Binding-site contacts:
Ligand atom C7 contacts residue LEU134 of chain 1.C at 3.8 Å (hydrophobic).
Ligand atom N2 contacts residue LEU134 of chain 1.C at 3.9 Å.
Ligand atom N4 contacts residue LEU134 of chain 1.C at 3.9 Å.
Ligand atom C23 contacts residue HIS84 of chain 1.C at 3.4 Å.
Ligand atom C18 contacts residue HIS84 of chain 1.C at 3.9 Å.
Ligand atom C5 contacts residue LEU83 of chain 1.C at 3.9 Å (hydrophobic).
Ligand atom C5 contacts residue ALA31 of chain 1.C at 3.7 Å (hydrophobic).
Ligand atom C15 contacts residue VAL18 of chain 1.C at 3.9 Å (hydrophobic).
Ligand atom C3 contacts residue ILE10 of chain 1.C at 3.5 Å (hydrophobic).
Ligand atom C23 contacts residue ILE10 of chain 1.C at 3.7 Å (hydrophobic).
Ligand atom C16 contacts residue VAL64 of chain 1.C at 3.7 Å (hydrophobic).
Ligand atom N17 contacts residue PHE82 of chain 1.C at 3.8 Å.
Ligand atom C22 contacts residue HIS84 of chain 1.C at 3.5 Å.
Ligand atom C5 contacts residue GLU81 of chain 1.C at 3.5 Å.
Ligand atom O24 contacts residue HIS84 of chain 1.C at 3.8 Å.
Ligand atom C14 contacts residue GLY11 of chain 1.C at 4.0 Å.
Ligand atom C15 contacts residue ILE10 of chain 1.C at 3.6 Å (hydrophobic).
Ligand atom N4 contacts residue LEU83 of chain 1.C at 3.3 Å (h-bond).
Ligand atom C29 contacts residue LEU134 of chain 1.C at 3.9 Å (hydrophobic).
Ligand atom C23 contacts residue LEU83 of chain 1.C at 3.8 Å (hydrophobic).
Ligand atom C16 contacts residue PHE80 of chain 1.C at 3.4 Å (hydrophobic).
Ligand atom C25 contacts residue ILE10 of chain 1.C at 3.8 Å (hydrophobic).
Ligand atom C19 contacts residue GLN85 of chain 1.C at 4.0 Å.
Ligand atom N17 contacts residue ILE10 of chain 1.C at 3.5 Å.
Ligand atom C18 contacts residue ILE10 of chain 1.C at 3.7 Å (hydrophobic).
Ligand atom N2 contacts residue ILE10 of chain 1.C at 3.6 Å.
Ligand atom C14 contacts residue ILE10 of chain 1.C at 3.5 Å (hydrophobic).
Ligand atom O28 contacts residue ASP86 of chain 1.C at 3.0 Å (salt-bridge).
Ligand atom C5 contacts residue LEU134 of chain 1.C at 3.6 Å (hydrophobic).
Ligand atom C6 contacts residue LEU134 of chain 1.C at 3.4 Å (hydrophobic).
Ligand atom C22 contacts residue ILE10 of chain 1.C at 3.6 Å (hydrophobic).
Ligand atom C20 contacts residue GLN85 of chain 1.C at 4.0 Å.
Ligand atom O24 contacts residue ILE10 of chain 1.C at 3.4 Å.
Ligand atom C18 contacts residue LEU83 of chain 1.C at 3.5 Å (hydrophobic).
Ligand atom C25 contacts residue HIS84 of chain 1.C at 3.2 Å.
Ligand atom C3 contacts residue LEU83 of chain 1.C at 3.7 Å (hydrophobic).
Ligand atom C29 contacts residue ASP86 of chain 1.C at 3.4 Å.
Ligand atom N1 contacts residue LEU134 of chain 1.C at 3.5 Å.
Ligand atom C27 contacts residue GLN85 of chain 1.C at 3.7 Å.
Ligand atom N17 contacts residue LEU83 of chain 1.C at 2.8 Å (h-bond).

The small molecule below binds the protein below.
Small molecule (SMILES): COc1cc(Nc2ncc3c(C)nc(-c4ccccc4)n3n2)cc(OC)c1OC

Sequence of chain 1.C:
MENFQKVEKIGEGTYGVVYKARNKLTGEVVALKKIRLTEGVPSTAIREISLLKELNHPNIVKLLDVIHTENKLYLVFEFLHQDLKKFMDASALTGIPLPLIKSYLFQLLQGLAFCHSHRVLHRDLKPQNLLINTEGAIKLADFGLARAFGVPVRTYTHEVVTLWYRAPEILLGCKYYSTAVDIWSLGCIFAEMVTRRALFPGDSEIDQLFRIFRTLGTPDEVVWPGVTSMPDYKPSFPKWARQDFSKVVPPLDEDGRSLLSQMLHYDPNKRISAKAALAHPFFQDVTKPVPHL